A small-molecule ligand and the protein it binds are described below.
Small molecule (SMILES): NCCCCCCCC(=O)O

Sequence of chain 1.E:
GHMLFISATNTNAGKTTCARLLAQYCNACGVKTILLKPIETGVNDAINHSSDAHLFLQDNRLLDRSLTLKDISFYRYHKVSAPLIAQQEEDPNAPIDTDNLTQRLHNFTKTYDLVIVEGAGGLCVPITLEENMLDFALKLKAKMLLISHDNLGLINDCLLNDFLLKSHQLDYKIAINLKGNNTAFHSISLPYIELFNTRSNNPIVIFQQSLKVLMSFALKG

Binding-site contacts:
Ligand atom CAF contacts residue PO41 of chain 1.CA at 3.9 Å.
Ligand atom NAA contacts residue PO41 of chain 1.CA at 2.6 Å (h-bond).
Ligand atom OAB contacts residue GLY173 of chain 1.F at 3.2 Å (h-bond).
Ligand atom CAF contacts residue SER101 of chain 1.E at 4.0 Å.
Ligand atom OAB contacts residue LEU172 of chain 1.F at 4.3 Å.
Ligand atom CAJ contacts residue VAL145 of chain 1.E at 4.1 Å (hydrophobic).
Ligand atom OAC contacts residue LEU174 of chain 1.F at 3.9 Å.
Ligand atom NAA contacts residue THR31 of chain 1.E at 3.6 Å (h-bond).
Ligand atom CAG contacts residue LEU172 of chain 1.F at 4.4 Å (hydrophobic).
Ligand atom CAG contacts residue GLY141 of chain 1.E at 4.0 Å.
Ligand atom OAC contacts residue VAL145 of chain 1.E at 4.1 Å.
Ligand atom OAB contacts residue ILE175 of chain 1.F at 3.2 Å.
Ligand atom CAE contacts residue SER101 of chain 1.E at 4.2 Å.
Ligand atom CAJ contacts residue GLY173 of chain 1.F at 4.3 Å.
Ligand atom CAF contacts residue GLY141 of chain 1.E at 4.3 Å.
Ligand atom CAH contacts residue ALA102 of chain 1.E at 3.8 Å (hydrophobic).
Ligand atom CAI contacts residue GLY173 of chain 1.F at 4.1 Å.
Ligand atom OAC contacts residue ILE175 of chain 1.F at 3.2 Å.
Ligand atom CAF contacts residue THR61 of chain 1.E at 3.3 Å.
Ligand atom CAH contacts residue SER101 of chain 1.E at 3.7 Å.
Ligand atom CAD contacts residue THR61 of chain 1.E at 3.6 Å.
Ligand atom CAD contacts residue PO41 of chain 1.CA at 3.9 Å.
Ligand atom CAF contacts residue THR31 of chain 1.E at 4.3 Å.
Ligand atom CAJ contacts residue ALA102 of chain 1.E at 4.0 Å (hydrophobic).
Ligand atom CAG contacts residue THR31 of chain 1.E at 3.9 Å.
Ligand atom CAJ contacts residue LEU172 of chain 1.F at 4.1 Å (hydrophobic).
Ligand atom OAB contacts residue SER209 of chain 1.F at 4.3 Å.
Ligand atom OAB contacts residue LEU174 of chain 1.F at 3.8 Å.
Ligand atom CAI contacts residue VAL145 of chain 1.E at 4.3 Å (hydrophobic).
Ligand atom CAK contacts residue LEU174 of chain 1.F at 4.1 Å (hydrophobic).
Ligand atom CAE contacts residue LEU172 of chain 1.F at 4.2 Å (hydrophobic).
Ligand atom OAC contacts residue GLY173 of chain 1.F at 3.4 Å.
Ligand atom CAK contacts residue ILE175 of chain 1.F at 3.6 Å (hydrophobic).
Ligand atom CAK contacts residue GLY173 of chain 1.F at 3.5 Å.
Ligand atom CAH contacts residue LEU172 of chain 1.F at 3.7 Å (hydrophobic).
Ligand atom CAE contacts residue THR61 of chain 1.E at 3.1 Å.
Ligand atom CAI contacts residue LEU172 of chain 1.F at 3.6 Å (hydrophobic).
Ligand atom OAC contacts residue ASN176 of chain 1.F at 3.1 Å (h-bond).
Ligand atom CAG contacts residue PO41 of chain 1.CA at 4.1 Å.
Ligand atom CAK contacts residue ASN176 of chain 1.F at 4.3 Å.

Sequence of chain 1.F:
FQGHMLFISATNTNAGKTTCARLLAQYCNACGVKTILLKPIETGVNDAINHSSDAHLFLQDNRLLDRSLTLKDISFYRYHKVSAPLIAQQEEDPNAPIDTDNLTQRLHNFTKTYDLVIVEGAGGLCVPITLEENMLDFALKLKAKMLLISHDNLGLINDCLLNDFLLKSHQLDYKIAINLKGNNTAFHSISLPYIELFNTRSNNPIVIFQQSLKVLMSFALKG